A protein and the small-molecule ligand that binds it are described below.
Small molecule (SMILES): CC(=O)N[C@@H]1[C@@H](O)[C@H](O)[C@@H](CO)O[C@H]1O

Binding-site contacts:
Ligand atom N2 contacts residue ASN215 of chain 1.M at 2.9 Å (h-bond).
Ligand atom O5 contacts residue ASN215 of chain 1.M at 2.5 Å (h-bond).
Ligand atom C2 contacts residue ASN380 of chain 1.R at 4.5 Å.
Ligand atom C7 contacts residue ASN215 of chain 1.M at 3.5 Å.
Ligand atom O3 contacts residue ASP382 of chain 1.R at 4.1 Å.
Ligand atom C4 contacts residue ASN380 of chain 1.R at 3.9 Å.
Ligand atom C6 contacts residue ASN380 of chain 1.R at 3.3 Å.
Ligand atom N2 contacts residue PHE214 of chain 1.M at 4.2 Å.
Ligand atom O3 contacts residue ASN213 of chain 1.M at 4.0 Å.
Ligand atom C3 contacts residue ASN215 of chain 1.M at 3.8 Å.
Ligand atom C1 contacts residue ASN380 of chain 1.R at 4.5 Å.
Ligand atom C5 contacts residue ASN215 of chain 1.M at 3.7 Å.
Ligand atom C7 contacts residue ASN213 of chain 1.M at 3.6 Å.
Ligand atom O7 contacts residue TYR253 of chain 1.M at 3.7 Å.
Ligand atom C2 contacts residue ASN213 of chain 1.M at 4.4 Å.
Ligand atom O6 contacts residue HIS363 of chain 1.R at 4.2 Å.
Ligand atom C1 contacts residue ASN215 of chain 1.M at 1.4 Å.
Ligand atom N2 contacts residue ASN213 of chain 1.M at 3.4 Å.
Ligand atom O6 contacts residue ASN380 of chain 1.R at 3.5 Å (h-bond).
Ligand atom O7 contacts residue ASN215 of chain 1.M at 4.4 Å.
Ligand atom O7 contacts residue ASN213 of chain 1.M at 3.0 Å.
Ligand atom O5 contacts residue ASN380 of chain 1.R at 3.3 Å (h-bond).
Ligand atom C8 contacts residue ASN215 of chain 1.M at 3.8 Å.
Ligand atom C4 contacts residue ASN215 of chain 1.M at 4.3 Å.
Ligand atom C2 contacts residue ASN215 of chain 1.M at 2.5 Å.
Ligand atom C5 contacts residue ASN380 of chain 1.R at 3.8 Å.

Sequence of chain 1.M:
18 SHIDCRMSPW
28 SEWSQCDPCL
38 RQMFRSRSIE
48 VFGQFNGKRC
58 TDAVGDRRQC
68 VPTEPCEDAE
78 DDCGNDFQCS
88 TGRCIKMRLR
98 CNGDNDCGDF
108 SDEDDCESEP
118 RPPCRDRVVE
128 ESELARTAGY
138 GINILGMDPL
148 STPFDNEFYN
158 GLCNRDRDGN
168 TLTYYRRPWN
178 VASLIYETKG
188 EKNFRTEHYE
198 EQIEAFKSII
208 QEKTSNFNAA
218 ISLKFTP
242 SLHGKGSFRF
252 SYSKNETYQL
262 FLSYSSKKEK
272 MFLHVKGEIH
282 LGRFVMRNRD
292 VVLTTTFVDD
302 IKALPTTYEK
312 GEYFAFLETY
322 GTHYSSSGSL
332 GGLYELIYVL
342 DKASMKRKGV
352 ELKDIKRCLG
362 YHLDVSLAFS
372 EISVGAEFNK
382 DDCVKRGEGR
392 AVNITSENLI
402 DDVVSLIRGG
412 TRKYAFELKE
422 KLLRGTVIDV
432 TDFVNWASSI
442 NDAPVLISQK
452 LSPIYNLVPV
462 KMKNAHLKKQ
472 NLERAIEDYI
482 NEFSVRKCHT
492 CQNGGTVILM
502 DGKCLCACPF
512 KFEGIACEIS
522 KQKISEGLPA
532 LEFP

Sequence of chain 1.R:
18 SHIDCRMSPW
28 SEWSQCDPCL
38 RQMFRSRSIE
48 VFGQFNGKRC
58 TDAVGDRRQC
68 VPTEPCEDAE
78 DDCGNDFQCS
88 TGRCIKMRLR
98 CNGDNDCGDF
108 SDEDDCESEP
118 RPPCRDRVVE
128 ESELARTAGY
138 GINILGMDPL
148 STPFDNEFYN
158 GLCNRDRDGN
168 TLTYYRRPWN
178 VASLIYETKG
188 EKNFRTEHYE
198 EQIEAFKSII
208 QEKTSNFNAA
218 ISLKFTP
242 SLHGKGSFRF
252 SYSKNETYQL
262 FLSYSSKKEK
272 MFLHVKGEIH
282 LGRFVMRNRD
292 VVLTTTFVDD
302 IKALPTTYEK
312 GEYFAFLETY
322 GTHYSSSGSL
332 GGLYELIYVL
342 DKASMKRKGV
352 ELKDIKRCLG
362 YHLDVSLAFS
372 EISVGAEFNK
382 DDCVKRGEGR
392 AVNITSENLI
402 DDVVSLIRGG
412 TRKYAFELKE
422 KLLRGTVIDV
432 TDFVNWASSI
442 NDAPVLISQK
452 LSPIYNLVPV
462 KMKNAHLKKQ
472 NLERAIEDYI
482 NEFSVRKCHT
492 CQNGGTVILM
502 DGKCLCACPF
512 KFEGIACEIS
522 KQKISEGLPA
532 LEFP